Sequence of chain 1.E:
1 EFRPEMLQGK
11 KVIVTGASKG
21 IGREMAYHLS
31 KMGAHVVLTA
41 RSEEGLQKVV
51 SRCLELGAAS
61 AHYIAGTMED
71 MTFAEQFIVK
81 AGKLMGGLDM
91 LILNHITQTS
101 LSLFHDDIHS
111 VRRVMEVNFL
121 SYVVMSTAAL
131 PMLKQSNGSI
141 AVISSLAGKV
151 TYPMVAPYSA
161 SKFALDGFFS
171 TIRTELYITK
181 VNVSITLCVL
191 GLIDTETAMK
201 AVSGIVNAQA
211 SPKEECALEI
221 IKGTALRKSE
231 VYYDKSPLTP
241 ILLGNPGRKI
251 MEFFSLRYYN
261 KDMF

Sequence of chain 1.F:
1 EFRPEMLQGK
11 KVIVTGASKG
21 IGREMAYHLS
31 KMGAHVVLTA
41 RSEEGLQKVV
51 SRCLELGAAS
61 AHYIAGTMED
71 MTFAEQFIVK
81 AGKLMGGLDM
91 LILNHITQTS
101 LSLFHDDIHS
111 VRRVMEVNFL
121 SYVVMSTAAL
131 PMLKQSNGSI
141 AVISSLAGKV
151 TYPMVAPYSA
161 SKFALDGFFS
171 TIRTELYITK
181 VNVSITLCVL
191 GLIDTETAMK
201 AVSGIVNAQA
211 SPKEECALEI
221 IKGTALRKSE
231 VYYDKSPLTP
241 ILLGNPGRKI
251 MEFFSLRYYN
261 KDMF

A protein and the small-molecule ligand that binds it are described below.
Small molecule (SMILES): Cc1[nH]c2ncccc2c1[C@@H]1CCN(C(=O)C2(c3ccccn3)CC2)C1

Binding-site contacts:
Ligand atom C25 contacts residue LEU190 of chain 1.E at 3.6 Å (hydrophobic).
Ligand atom C2 contacts residue THR197 of chain 1.E at 3.4 Å.
Ligand atom N3 contacts residue THR197 of chain 1.E at 3.0 Å.
Ligand atom C4 contacts residue NDP1 of chain 1.U at 3.8 Å.
Ligand atom C10 contacts residue THR99 of chain 1.E at 3.4 Å.
Ligand atom C1 contacts residue NDP1 of chain 1.U at 3.0 Å.
Ligand atom O18 contacts residue ALA147 of chain 1.E at 3.8 Å.
Ligand atom O18 contacts residue NDP1 of chain 1.U at 3.8 Å.
Ligand atom C21 contacts residue TYR152 of chain 1.E at 3.7 Å (hydrophobic).
Ligand atom C10 contacts residue LEU101 of chain 1.E at 3.4 Å (hydrophobic).
Ligand atom C2 contacts residue NDP1 of chain 1.U at 3.5 Å.
Ligand atom C16 contacts residue TYR158 of chain 1.E at 3.9 Å (hydrophobic).
Ligand atom C26 contacts residue GLY191 of chain 1.E at 3.3 Å.
Ligand atom C16 contacts residue NDP1 of chain 1.U at 3.9 Å.
Ligand atom C8 contacts residue ALA201 of chain 1.E at 3.7 Å (hydrophobic).
Ligand atom C10 contacts residue ALA201 of chain 1.E at 3.6 Å (hydrophobic).
Ligand atom N14 contacts residue NDP1 of chain 1.U at 3.9 Å.
Ligand atom C4 contacts residue ALA198 of chain 1.E at 3.8 Å (hydrophobic).
Ligand atom C23 contacts residue TYR259 of chain 1.F at 3.4 Å (hydrophobic).
Ligand atom C15 contacts residue TYR158 of chain 1.E at 3.6 Å (hydrophobic).
Ligand atom C22 contacts residue TYR152 of chain 1.E at 3.5 Å (hydrophobic).
Ligand atom C1 contacts residue ILE96 of chain 1.E at 3.8 Å (hydrophobic).
Ligand atom C13 contacts residue NDP1 of chain 1.U at 3.9 Å.
Ligand atom N7 contacts residue THR99 of chain 1.E at 3.0 Å (h-bond).
Ligand atom C22 contacts residue TYR259 of chain 1.F at 3.3 Å (hydrophobic).
Ligand atom O18 contacts residue SER145 of chain 1.E at 2.8 Å (h-bond).
Ligand atom O18 contacts residue TYR158 of chain 1.E at 3.0 Å (h-bond).
Ligand atom C25 contacts residue LEU146 of chain 1.E at 3.7 Å (hydrophobic).
Ligand atom C25 contacts residue SER145 of chain 1.E at 3.3 Å.
Ligand atom C12 contacts residue VAL202 of chain 1.E at 3.9 Å (hydrophobic).
Ligand atom C13 contacts residue LEU192 of chain 1.E at 3.7 Å (hydrophobic).
Ligand atom C8 contacts residue THR99 of chain 1.E at 3.6 Å.
Ligand atom C6 contacts residue THR197 of chain 1.E at 4.0 Å.
Ligand atom C2 contacts residue ILE96 of chain 1.E at 3.7 Å (hydrophobic).
Ligand atom C26 contacts residue NDP1 of chain 1.U at 3.9 Å.
Ligand atom C23 contacts residue TYR152 of chain 1.E at 3.6 Å (hydrophobic).
Ligand atom C16 contacts residue SER145 of chain 1.E at 3.7 Å.
Ligand atom N7 contacts residue ALA201 of chain 1.E at 3.6 Å.
Ligand atom C26 contacts residue LEU192 of chain 1.E at 3.1 Å (hydrophobic).
Ligand atom C26 contacts residue LEU190 of chain 1.E at 3.9 Å (hydrophobic).